Sequence of chain 1.C:
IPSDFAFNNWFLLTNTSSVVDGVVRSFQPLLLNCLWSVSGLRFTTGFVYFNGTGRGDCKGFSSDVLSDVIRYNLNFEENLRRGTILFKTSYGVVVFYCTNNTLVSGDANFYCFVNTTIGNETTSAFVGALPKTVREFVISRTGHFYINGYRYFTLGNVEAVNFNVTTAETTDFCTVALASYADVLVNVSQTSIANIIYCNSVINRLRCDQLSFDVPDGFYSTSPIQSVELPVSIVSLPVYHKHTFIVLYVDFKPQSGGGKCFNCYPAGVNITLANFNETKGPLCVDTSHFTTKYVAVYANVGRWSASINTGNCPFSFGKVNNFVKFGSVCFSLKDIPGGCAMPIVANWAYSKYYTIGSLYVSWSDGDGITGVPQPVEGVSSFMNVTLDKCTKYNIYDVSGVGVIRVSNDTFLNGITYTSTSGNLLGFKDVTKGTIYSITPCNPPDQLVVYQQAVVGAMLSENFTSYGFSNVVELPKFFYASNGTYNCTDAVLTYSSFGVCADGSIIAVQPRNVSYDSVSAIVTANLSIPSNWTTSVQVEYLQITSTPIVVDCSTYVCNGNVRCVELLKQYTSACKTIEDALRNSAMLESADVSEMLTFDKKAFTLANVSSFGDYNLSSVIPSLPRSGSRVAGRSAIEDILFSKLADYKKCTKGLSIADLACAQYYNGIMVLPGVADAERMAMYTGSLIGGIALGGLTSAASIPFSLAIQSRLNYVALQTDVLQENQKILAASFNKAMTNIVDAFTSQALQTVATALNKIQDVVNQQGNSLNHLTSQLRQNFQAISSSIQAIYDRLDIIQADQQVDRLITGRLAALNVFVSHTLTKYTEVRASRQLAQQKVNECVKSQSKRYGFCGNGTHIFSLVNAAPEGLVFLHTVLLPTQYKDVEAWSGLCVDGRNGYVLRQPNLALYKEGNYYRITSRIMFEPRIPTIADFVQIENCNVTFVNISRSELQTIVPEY

Binding-site contacts:
Ligand atom O7 contacts residue ASN440 of chain 1.C at 3.9 Å.
Ligand atom C8 contacts residue VAL288 of chain 1.C at 4.5 Å (hydrophobic).
Ligand atom O5 contacts residue ASN440 of chain 1.C at 2.4 Å (h-bond).
Ligand atom C1 contacts residue ASN440 of chain 1.C at 1.4 Å.
Ligand atom C2 contacts residue ASN440 of chain 1.C at 2.5 Å.
Ligand atom C7 contacts residue ASN440 of chain 1.C at 3.6 Å.
Ligand atom C4 contacts residue ASN440 of chain 1.C at 4.3 Å.
Ligand atom C3 contacts residue ASN440 of chain 1.C at 3.8 Å.
Ligand atom C5 contacts residue ASN440 of chain 1.C at 3.7 Å.
Ligand atom N2 contacts residue ASN440 of chain 1.C at 2.9 Å (h-bond).

The protein below binds the small molecule below.
Small molecule (SMILES): CC(=O)N[C@@H]1[C@@H](O)[C@H](O)[C@@H](CO)O[C@H]1O